A protein and the small-molecule ligand that binds it are described below.
Small molecule (SMILES): OC[C@H]1O[C@H](OCC#Cc2cccnc2)[C@@H](O)[C@@H](O)[C@@H]1O

Binding-site contacts:
Ligand atom C14 contacts residue TYR48 of chain 1.A at 3.9 Å (hydrophobic).
Ligand atom C3 contacts residue ASN135 of chain 1.A at 4.0 Å.
Ligand atom C4 contacts residue PHE1 of chain 1.A at 3.8 Å (hydrophobic).
Ligand atom N12 contacts residue TYR137 of chain 1.A at 2.6 Å (h-bond).
Ligand atom O2 contacts residue PHE1 of chain 1.A at 3.0 Å (h-bond).
Ligand atom C11 contacts residue TYR48 of chain 1.A at 3.7 Å (hydrophobic).
Ligand atom C2 contacts residue PHE1 of chain 1.A at 3.8 Å (hydrophobic).
Ligand atom O3 contacts residue ASN135 of chain 1.A at 3.7 Å.
Ligand atom O6 contacts residue PHE1 of chain 1.A at 2.7 Å (h-bond).
Ligand atom O2 contacts residue ILE13 of chain 1.A at 3.5 Å.
Ligand atom C4 contacts residue ASN135 of chain 1.A at 3.8 Å.
Ligand atom C11 contacts residue TYR137 of chain 1.A at 3.5 Å (hydrophobic).
Ligand atom O4 contacts residue ASN135 of chain 1.A at 2.7 Å (h-bond).
Ligand atom O4 contacts residue ASP54 of chain 1.A at 2.7 Å (salt-bridge).
Ligand atom C8 contacts residue TYR48 of chain 1.A at 4.0 Å (hydrophobic).
Ligand atom O3 contacts residue PHE142 of chain 1.A at 3.6 Å.
Ligand atom O6 contacts residue ASP54 of chain 1.A at 2.5 Å (salt-bridge).
Ligand atom C6 contacts residue ASN46 of chain 1.A at 3.3 Å.
Ligand atom O6 contacts residue ASP47 of chain 1.A at 2.7 Å (salt-bridge).
Ligand atom C4 contacts residue GLN133 of chain 1.A at 3.7 Å.
Ligand atom C4 contacts residue ASP54 of chain 1.A at 3.4 Å.
Ligand atom C3 contacts residue ASP140 of chain 1.A at 3.1 Å.
Ligand atom C9 contacts residue TYR48 of chain 1.A at 3.6 Å (hydrophobic).
Ligand atom C2 contacts residue ASP140 of chain 1.A at 3.9 Å.
Ligand atom C1 contacts residue PHE1 of chain 1.A at 3.5 Å (hydrophobic).
Ligand atom C10 contacts residue TYR48 of chain 1.A at 3.5 Å (hydrophobic).
Ligand atom C15 contacts residue TYR48 of chain 1.A at 3.6 Å (hydrophobic).
Ligand atom O3 contacts residue ASP140 of chain 1.A at 2.5 Å (salt-bridge).
Ligand atom C6 contacts residue ASP47 of chain 1.A at 3.7 Å.
Ligand atom C6 contacts residue ASP54 of chain 1.A at 3.2 Å.
Ligand atom C6 contacts residue PHE1 of chain 1.A at 3.6 Å (hydrophobic).
Ligand atom C13 contacts residue TYR137 of chain 1.A at 3.5 Å (hydrophobic).
Ligand atom O3 contacts residue GLN133 of chain 1.A at 3.2 Å (h-bond).
Ligand atom O4 contacts residue GLN133 of chain 1.A at 3.5 Å (h-bond).
Ligand atom O6 contacts residue ASN46 of chain 1.A at 3.0 Å (h-bond).
Ligand atom O4 contacts residue ILE52 of chain 1.A at 3.4 Å.
Ligand atom C5 contacts residue PHE1 of chain 1.A at 3.6 Å (hydrophobic).
Ligand atom O5 contacts residue PHE1 of chain 1.A at 2.7 Å (h-bond).
Ligand atom N12 contacts residue TYR48 of chain 1.A at 3.9 Å.
Ligand atom O5 contacts residue ASP47 of chain 1.A at 3.5 Å.

Sequence of chain 1.A:
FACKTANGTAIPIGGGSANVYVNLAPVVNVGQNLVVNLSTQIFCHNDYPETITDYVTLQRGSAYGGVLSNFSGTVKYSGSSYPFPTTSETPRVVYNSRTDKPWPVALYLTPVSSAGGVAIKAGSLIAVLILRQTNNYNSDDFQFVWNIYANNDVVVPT